Binding-site contacts:
Ligand atom N7 contacts residue GLY249 of chain 1.D at 3.4 Å.
Ligand atom PB contacts residue LYS250 of chain 1.D at 3.6 Å.
Ligand atom O2' contacts residue HIS383 of chain 1.D at 3.1 Å (h-bond).
Ligand atom S1G contacts residue GLY247 of chain 1.D at 3.4 Å (h-bond).
Ligand atom N7 contacts residue GLY407 of chain 1.D at 3.5 Å.
Ligand atom PG contacts residue MG1 of chain 1.AA at 3.0 Å.
Ligand atom N6 contacts residue THR248 of chain 1.D at 3.6 Å (h-bond).
Ligand atom O1B contacts residue THR248 of chain 1.D at 3.3 Å (h-bond).
Ligand atom S1G contacts residue PRO246 of chain 1.D at 3.4 Å.
Ligand atom C2 contacts residue ASP204 of chain 1.D at 3.1 Å.
Ligand atom O3G contacts residue PRO246 of chain 1.D at 3.4 Å.
Ligand atom C8 contacts residue GLY407 of chain 1.D at 3.6 Å.
Ligand atom O3G contacts residue GLY247 of chain 1.D at 3.4 Å (h-bond).
Ligand atom O1B contacts residue GLY249 of chain 1.D at 3.4 Å (h-bond).
Ligand atom O3A contacts residue LYS250 of chain 1.D at 3.5 Å (salt-bridge).
Ligand atom PB contacts residue GLY247 of chain 1.D at 3.6 Å.
Ligand atom O2B contacts residue MG1 of chain 1.AA at 2.1 Å.
Ligand atom O4' contacts residue ALA408 of chain 1.D at 3.2 Å.
Ligand atom N6 contacts residue GLY206 of chain 1.D at 2.9 Å (h-bond).
Ligand atom O1B contacts residue LYS250 of chain 1.D at 2.2 Å (salt-bridge).
Ligand atom O3G contacts residue LYS250 of chain 1.D at 3.2 Å (salt-bridge).
Ligand atom O3B contacts residue GLY247 of chain 1.D at 3.1 Å (h-bond).
Ligand atom PB contacts residue MG1 of chain 1.AA at 3.1 Å.
Ligand atom O1B contacts residue GLY247 of chain 1.D at 3.2 Å (h-bond).
Ligand atom C6 contacts residue ILE379 of chain 1.D at 3.5 Å (hydrophobic).
Ligand atom O1A contacts residue LEU252 of chain 1.D at 3.0 Å (h-bond).
Ligand atom C8 contacts residue GLY247 of chain 1.D at 3.3 Å.
Ligand atom O2G contacts residue MG1 of chain 1.AA at 2.1 Å.
Ligand atom O3G contacts residue ASN347 of chain 1.D at 3.5 Å (h-bond).
Ligand atom O3B contacts residue MG1 of chain 1.AA at 3.0 Å.
Ligand atom N1 contacts residue GLY206 of chain 1.D at 3.3 Å (h-bond).
Ligand atom O3A contacts residue GLY249 of chain 1.D at 2.9 Å (h-bond).
Ligand atom N6 contacts residue ILE379 of chain 1.D at 3.6 Å.
Ligand atom N7 contacts residue THR248 of chain 1.D at 3.3 Å (h-bond).
Ligand atom PG contacts residue GLY247 of chain 1.D at 3.4 Å.
Ligand atom C8 contacts residue ALA408 of chain 1.D at 3.5 Å (hydrophobic).
Ligand atom N3 contacts residue HIS383 of chain 1.D at 3.4 Å.
Ligand atom O3G contacts residue MG1 of chain 1.AA at 3.6 Å.
Ligand atom O1A contacts residue THR251 of chain 1.D at 3.2 Å.
Ligand atom O2B contacts residue THR251 of chain 1.D at 2.4 Å (h-bond).

This small molecule binds to this protein.
Small molecule (SMILES): Nc1ncnc2c1ncn2[C@@H]1O[C@H](COP(=O)(O)OP(=O)(O)OP(O)(O)=S)[C@@H](O)[C@H]1O

Sequence of chain 1.E:
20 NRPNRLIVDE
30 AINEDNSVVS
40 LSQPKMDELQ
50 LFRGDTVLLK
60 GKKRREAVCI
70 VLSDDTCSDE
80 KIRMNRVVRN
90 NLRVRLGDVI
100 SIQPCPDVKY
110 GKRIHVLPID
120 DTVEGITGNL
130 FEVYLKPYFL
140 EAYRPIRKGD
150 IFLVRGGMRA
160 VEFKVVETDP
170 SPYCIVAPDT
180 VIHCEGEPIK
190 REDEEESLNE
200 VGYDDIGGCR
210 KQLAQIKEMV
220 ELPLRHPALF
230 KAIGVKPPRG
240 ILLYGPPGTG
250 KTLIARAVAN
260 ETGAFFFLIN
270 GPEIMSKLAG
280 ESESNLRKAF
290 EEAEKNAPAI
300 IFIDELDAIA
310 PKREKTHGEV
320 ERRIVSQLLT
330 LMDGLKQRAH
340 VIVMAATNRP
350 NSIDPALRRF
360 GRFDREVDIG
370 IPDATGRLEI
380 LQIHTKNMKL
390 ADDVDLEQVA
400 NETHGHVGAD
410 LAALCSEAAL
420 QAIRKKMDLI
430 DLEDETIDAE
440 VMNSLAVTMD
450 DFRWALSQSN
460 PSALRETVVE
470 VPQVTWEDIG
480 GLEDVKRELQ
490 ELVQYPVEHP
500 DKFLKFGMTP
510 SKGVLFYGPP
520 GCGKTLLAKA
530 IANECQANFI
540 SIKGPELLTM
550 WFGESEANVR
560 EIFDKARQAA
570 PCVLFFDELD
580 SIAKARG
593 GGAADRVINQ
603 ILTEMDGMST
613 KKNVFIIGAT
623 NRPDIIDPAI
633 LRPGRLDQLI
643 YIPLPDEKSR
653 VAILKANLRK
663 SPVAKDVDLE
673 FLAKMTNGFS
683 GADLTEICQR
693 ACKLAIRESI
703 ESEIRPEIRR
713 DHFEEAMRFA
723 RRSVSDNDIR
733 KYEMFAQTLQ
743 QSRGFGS

Sequence of chain 1.D:
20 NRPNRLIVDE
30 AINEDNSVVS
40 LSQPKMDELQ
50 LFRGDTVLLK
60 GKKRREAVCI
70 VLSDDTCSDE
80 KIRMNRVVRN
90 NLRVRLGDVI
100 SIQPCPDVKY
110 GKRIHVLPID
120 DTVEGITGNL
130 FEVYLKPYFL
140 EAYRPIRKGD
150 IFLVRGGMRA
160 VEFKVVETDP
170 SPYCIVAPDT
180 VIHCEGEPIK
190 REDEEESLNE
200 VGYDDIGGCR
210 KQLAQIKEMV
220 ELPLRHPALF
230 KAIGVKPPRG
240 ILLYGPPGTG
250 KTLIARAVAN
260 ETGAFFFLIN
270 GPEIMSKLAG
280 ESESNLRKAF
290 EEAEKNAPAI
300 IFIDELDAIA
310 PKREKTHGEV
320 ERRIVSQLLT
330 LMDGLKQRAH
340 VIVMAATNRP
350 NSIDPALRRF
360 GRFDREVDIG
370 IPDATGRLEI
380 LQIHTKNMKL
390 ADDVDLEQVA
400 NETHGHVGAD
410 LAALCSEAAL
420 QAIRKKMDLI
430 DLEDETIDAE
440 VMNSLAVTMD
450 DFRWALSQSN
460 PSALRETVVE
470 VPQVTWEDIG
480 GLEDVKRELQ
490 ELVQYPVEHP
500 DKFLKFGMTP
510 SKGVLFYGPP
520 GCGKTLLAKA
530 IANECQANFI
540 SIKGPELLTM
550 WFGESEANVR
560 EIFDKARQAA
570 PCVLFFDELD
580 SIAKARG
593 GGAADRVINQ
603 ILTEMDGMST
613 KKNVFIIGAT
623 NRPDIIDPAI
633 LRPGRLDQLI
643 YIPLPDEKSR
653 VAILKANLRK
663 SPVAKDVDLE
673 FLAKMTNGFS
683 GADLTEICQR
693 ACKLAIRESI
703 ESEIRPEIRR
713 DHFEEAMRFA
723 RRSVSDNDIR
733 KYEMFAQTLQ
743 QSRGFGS